This protein binds this small molecule.
Small molecule (SMILES): O=C(COP(=O)(O)O)[C@@H](O)[C@H](O)[C@H](O)CS(=O)(=O)O

Binding-site contacts:
Ligand atom O6 contacts residue ASP102 of chain 1.A at 2.5 Å (salt-bridge).
Ligand atom O11 contacts residue GLN71 of chain 1.A at 3.4 Å (h-bond).
Ligand atom O4 contacts residue THR253 of chain 1.A at 2.7 Å (h-bond).
Ligand atom C1 contacts residue HIS200 of chain 1.A at 3.5 Å.
Ligand atom C2 contacts residue GLY229 of chain 1.A at 3.3 Å.
Ligand atom O10 contacts residue GLN71 of chain 1.A at 3.0 Å (h-bond).
Ligand atom O1 contacts residue ZN1 of chain 1.D at 2.4 Å.
Ligand atom O3 contacts residue GLY230 of chain 1.A at 3.2 Å (h-bond).
Ligand atom O5 contacts residue ASP252 of chain 1.A at 2.8 Å (salt-bridge).
Ligand atom C2 contacts residue ASN250 of chain 1.A at 3.6 Å.
Ligand atom S1 contacts residue GLN71 of chain 1.A at 3.6 Å (h-bond).
Ligand atom O2 contacts residue GLY229 of chain 1.A at 3.6 Å.
Ligand atom O1 contacts residue HIS228 of chain 1.A at 3.0 Å (h-bond).
Ligand atom O10 contacts residue HIS103 of chain 1.A at 2.8 Å (h-bond).
Ligand atom O3 contacts residue GLY229 of chain 1.A at 3.0 Å.
Ligand atom O4 contacts residue GLY201 of chain 1.A at 2.7 Å (h-bond).
Ligand atom O6 contacts residue ASN250 of chain 1.A at 3.1 Å (h-bond).
Ligand atom O8 contacts residue ASP252 of chain 1.A at 2.4 Å (salt-bridge).
Ligand atom O4 contacts residue HIS200 of chain 1.A at 3.6 Å.
Ligand atom S1 contacts residue HIS103 of chain 1.A at 3.5 Å (h-bond).
Ligand atom O2 contacts residue HIS200 of chain 1.A at 3.5 Å.
Ligand atom O3 contacts residue SER231 of chain 1.A at 2.9 Å (h-bond).
Ligand atom O11 contacts residue LYS72 of chain 1.A at 3.2 Å (salt-bridge).
Ligand atom C5 contacts residue HIS103 of chain 1.A at 3.4 Å.
Ligand atom O7 contacts residue HIS200 of chain 1.A at 2.6 Å.
Ligand atom O3 contacts residue NA1 of chain 1.C at 2.6 Å (h-bond).
Ligand atom O9 contacts residue GLY70 of chain 1.A at 3.5 Å.
Ligand atom O1 contacts residue GLY229 of chain 1.A at 3.6 Å.
Ligand atom O1 contacts residue HIS200 of chain 1.A at 3.1 Å (h-bond).
Ligand atom C1 contacts residue ZN1 of chain 1.D at 3.5 Å.
Ligand atom O5 contacts residue THR253 of chain 1.A at 2.9 Å (h-bond).
Ligand atom O10 contacts residue GLY70 of chain 1.A at 3.4 Å.
Ligand atom O5 contacts residue SER231 of chain 1.A at 2.7 Å (h-bond).
Ligand atom P1 contacts residue SER231 of chain 1.A at 3.5 Å.
Ligand atom C3 contacts residue ASP102 of chain 1.A at 3.3 Å.
Ligand atom C4 contacts residue HIS103 of chain 1.A at 3.2 Å.
Ligand atom C6 contacts residue HIS103 of chain 1.A at 3.2 Å.
Ligand atom O6 contacts residue GLN68 of chain 1.A at 3.3 Å (h-bond).
Ligand atom O7 contacts residue HIS103 of chain 1.A at 2.5 Å.
Ligand atom O7 contacts residue ZN1 of chain 1.D at 3.1 Å.

Sequence of chain 1.A:
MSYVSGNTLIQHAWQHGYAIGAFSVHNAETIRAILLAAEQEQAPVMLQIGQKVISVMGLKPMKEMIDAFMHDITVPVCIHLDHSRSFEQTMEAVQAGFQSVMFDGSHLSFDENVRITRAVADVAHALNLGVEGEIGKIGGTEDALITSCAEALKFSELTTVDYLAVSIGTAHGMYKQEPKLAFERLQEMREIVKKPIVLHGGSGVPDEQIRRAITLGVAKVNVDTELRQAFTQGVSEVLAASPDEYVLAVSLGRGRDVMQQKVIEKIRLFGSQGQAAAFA